Binding-site contacts:
Ligand atom C17 contacts residue CYS145 of chain 1.A at 2.8 Å (hydrophobic).
Ligand atom C1 contacts residue CYS145 of chain 1.A at 2.5 Å (hydrophobic).
Ligand atom C21 contacts residue ASN142 of chain 1.A at 3.5 Å.
Ligand atom O29 contacts residue GLN189 of chain 1.A at 3.6 Å.
Ligand atom O26 contacts residue HIS163 of chain 1.A at 2.7 Å (h-bond).
Ligand atom C14 contacts residue HIS164 of chain 1.A at 3.5 Å.
Ligand atom N16 contacts residue CYS145 of chain 1.A at 3.3 Å (h-bond).
Ligand atom C23 contacts residue MET165 of chain 1.A at 3.4 Å (hydrophobic).
Ligand atom C23 contacts residue ARG188 of chain 1.A at 3.5 Å.
Ligand atom C25 contacts residue ASP187 of chain 1.A at 3.5 Å.
Ligand atom C27 contacts residue GLN192 of chain 1.A at 3.5 Å.
Ligand atom C1 contacts residue GLY143 of chain 1.A at 3.6 Å.
Ligand atom O9 contacts residue CYS145 of chain 1.A at 2.7 Å (h-bond).
Ligand atom N23 contacts residue GLU166 of chain 1.A at 3.2 Å (salt-bridge).
Ligand atom O26 contacts residue GLU166 of chain 1.A at 3.5 Å.
Ligand atom O5 contacts residue CYS145 of chain 1.A at 2.9 Å (h-bond).
Ligand atom C28 contacts residue GLN192 of chain 1.A at 3.6 Å.
Ligand atom N2 contacts residue CYS145 of chain 1.A at 3.5 Å (h-bond).
Ligand atom C24 contacts residue GLU166 of chain 1.A at 3.6 Å.
Ligand atom C25 contacts residue TYR54 of chain 1.A at 3.6 Å (hydrophobic).
Ligand atom C9 contacts residue GLU166 of chain 1.A at 3.5 Å.
Ligand atom O5 contacts residue GLY143 of chain 1.A at 2.8 Å (h-bond).
Ligand atom C27 contacts residue THR190 of chain 1.A at 3.2 Å.
Ligand atom C15 contacts residue HIS164 of chain 1.A at 3.7 Å.
Ligand atom O33 contacts residue GLU166 of chain 1.A at 2.9 Å (salt-bridge).
Ligand atom O26 contacts residue PHE140 of chain 1.A at 3.6 Å.
Ligand atom O33 contacts residue MET165 of chain 1.A at 3.3 Å.
Ligand atom C8 contacts residue HIS41 of chain 1.A at 3.6 Å.
Ligand atom N10 contacts residue GLU166 of chain 1.A at 2.9 Å (salt-bridge).
Ligand atom C28 contacts residue LEU167 of chain 1.A at 3.6 Å (hydrophobic).
Ligand atom N2 contacts residue GLY143 of chain 1.A at 3.7 Å.
Ligand atom C8 contacts residue CYS145 of chain 1.A at 1.8 Å (hydrophobic).
Ligand atom N16 contacts residue HIS164 of chain 1.A at 2.9 Å (h-bond).
Ligand atom N8 contacts residue GLU166 of chain 1.A at 3.0 Å (salt-bridge).
Ligand atom O9 contacts residue HIS41 of chain 1.A at 2.6 Å (h-bond).
Ligand atom C29 contacts residue THR190 of chain 1.A at 3.5 Å.
Ligand atom C19 contacts residue CYS145 of chain 1.A at 3.2 Å (hydrophobic).
Ligand atom C13 contacts residue GLN189 of chain 1.A at 3.6 Å.
Ligand atom N23 contacts residue PHE140 of chain 1.A at 3.4 Å (h-bond).
Ligand atom O5 contacts residue SER144 of chain 1.A at 3.1 Å (h-bond).

Sequence of chain 1.A:
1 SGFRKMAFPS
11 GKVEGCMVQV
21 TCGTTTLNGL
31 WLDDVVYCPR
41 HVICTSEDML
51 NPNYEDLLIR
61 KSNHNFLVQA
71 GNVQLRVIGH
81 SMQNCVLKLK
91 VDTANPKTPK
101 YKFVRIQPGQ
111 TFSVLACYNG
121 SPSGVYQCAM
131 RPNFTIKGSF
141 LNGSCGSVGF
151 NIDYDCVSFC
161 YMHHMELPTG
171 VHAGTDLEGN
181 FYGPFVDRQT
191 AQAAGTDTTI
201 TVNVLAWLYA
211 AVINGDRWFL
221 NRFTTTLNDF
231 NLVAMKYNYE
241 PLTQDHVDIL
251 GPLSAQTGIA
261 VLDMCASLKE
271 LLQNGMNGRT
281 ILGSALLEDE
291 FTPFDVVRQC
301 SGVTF

A protein and the small-molecule ligand that binds it are described below.
Small molecule (SMILES): CC(C)(C)NC(=O)N[C@H](C(=O)N1C[C@H]2[C@@H]([C@H]1C(=O)N[C@@H](C[C@@H]1CCNC1=O)[C@@H](O)C(N)=O)C2(C)C)C(C)(C)C